Binding-site contacts:
Ligand atom C4 contacts residue PRO204 of chain 1.L at 4.0 Å (hydrophobic).
Ligand atom N1 contacts residue GLY423 of chain 1.L at 3.0 Å (h-bond).
Ligand atom N6 contacts residue GLY423 of chain 1.L at 3.5 Å (h-bond).
Ligand atom C8 contacts residue SER416 of chain 1.L at 4.1 Å.
Ligand atom N7 contacts residue PRO204 of chain 1.L at 4.1 Å.
Ligand atom C1' contacts residue PRO415 of chain 1.L at 3.7 Å (hydrophobic).
Ligand atom C2 contacts residue PRO415 of chain 1.L at 3.8 Å (hydrophobic).
Ligand atom C6 contacts residue PRO415 of chain 1.L at 3.7 Å (hydrophobic).
Ligand atom C6 contacts residue VAL203 of chain 1.L at 4.1 Å (hydrophobic).
Ligand atom N1 contacts residue VAL203 of chain 1.L at 3.5 Å.
Ligand atom N7 contacts residue ASN393 of chain 1.L at 4.0 Å.
Ligand atom N6 contacts residue SER416 of chain 1.L at 3.4 Å (h-bond).
Ligand atom C5' contacts residue DC1 of chain 1.EC at 3.1 Å.
Ligand atom C2 contacts residue GLY423 of chain 1.L at 3.4 Å.
Ligand atom N9 contacts residue HIS414 of chain 1.L at 4.1 Å.
Ligand atom C5 contacts residue SER416 of chain 1.L at 3.8 Å.
Ligand atom N3 contacts residue PRO415 of chain 1.L at 3.9 Å.
Ligand atom C4 contacts residue PRO415 of chain 1.L at 3.8 Å (hydrophobic).
Ligand atom OP1 contacts residue DC1 of chain 1.EC at 2.5 Å (h-bond).
Ligand atom C6 contacts residue PRO204 of chain 1.L at 3.9 Å (hydrophobic).
Ligand atom C2 contacts residue PRO204 of chain 1.L at 4.1 Å (hydrophobic).
Ligand atom C8 contacts residue HIS414 of chain 1.L at 3.0 Å.
Ligand atom N9 contacts residue PRO415 of chain 1.L at 4.0 Å.
Ligand atom N6 contacts residue PHE422 of chain 1.L at 4.0 Å.
Ligand atom N6 contacts residue GLY421 of chain 1.L at 4.0 Å.
Ligand atom OP2 contacts residue DC1 of chain 1.EC at 2.5 Å (h-bond).
Ligand atom O4' contacts residue DC1 of chain 1.EC at 3.9 Å.
Ligand atom C2 contacts residue VAL203 of chain 1.L at 4.1 Å (hydrophobic).
Ligand atom O5' contacts residue DC1 of chain 1.EC at 2.5 Å (h-bond).
Ligand atom P contacts residue DC1 of chain 1.EC at 1.6 Å.
Ligand atom C2' contacts residue PRO415 of chain 1.L at 3.8 Å (hydrophobic).
Ligand atom C5 contacts residue PRO204 of chain 1.L at 3.8 Å (hydrophobic).
Ligand atom C4' contacts residue DC1 of chain 1.EC at 3.9 Å.
Ligand atom N7 contacts residue SER416 of chain 1.L at 3.3 Å.
Ligand atom N1 contacts residue PRO415 of chain 1.L at 3.7 Å.
Ligand atom C2' contacts residue HIS414 of chain 1.L at 3.2 Å.
Ligand atom C5 contacts residue PRO415 of chain 1.L at 3.7 Å (hydrophobic).
Ligand atom C6 contacts residue GLY423 of chain 1.L at 3.9 Å.
Ligand atom N7 contacts residue HIS414 of chain 1.L at 3.6 Å.
Ligand atom C6 contacts residue SER416 of chain 1.L at 4.0 Å.

Sequence of chain 1.L:
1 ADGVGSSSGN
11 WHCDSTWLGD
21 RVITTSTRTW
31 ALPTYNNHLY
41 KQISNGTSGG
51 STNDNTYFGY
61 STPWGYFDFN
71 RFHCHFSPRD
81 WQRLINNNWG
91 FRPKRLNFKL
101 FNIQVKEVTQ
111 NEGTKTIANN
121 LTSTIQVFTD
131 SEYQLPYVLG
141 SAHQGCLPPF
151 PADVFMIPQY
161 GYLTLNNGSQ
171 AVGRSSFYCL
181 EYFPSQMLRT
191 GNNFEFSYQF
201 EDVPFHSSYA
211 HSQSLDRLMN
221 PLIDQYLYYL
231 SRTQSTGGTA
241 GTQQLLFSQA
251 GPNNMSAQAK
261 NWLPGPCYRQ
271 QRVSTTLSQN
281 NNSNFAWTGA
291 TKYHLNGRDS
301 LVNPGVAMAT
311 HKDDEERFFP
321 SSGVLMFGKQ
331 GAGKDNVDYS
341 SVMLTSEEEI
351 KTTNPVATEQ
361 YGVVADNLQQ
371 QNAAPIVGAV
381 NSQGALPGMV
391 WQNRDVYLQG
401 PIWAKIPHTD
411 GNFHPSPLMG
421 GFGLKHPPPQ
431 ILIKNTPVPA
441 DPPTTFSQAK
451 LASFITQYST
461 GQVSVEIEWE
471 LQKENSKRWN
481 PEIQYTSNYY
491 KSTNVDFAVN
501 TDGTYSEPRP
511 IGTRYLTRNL

The protein below binds the small molecule below.
Small molecule (SMILES): Nc1ncnc2c1ncn2[C@H]1C[C@H](O)[C@@H](COP(=O)(O)O)O1